Sequence of chain 1.F:
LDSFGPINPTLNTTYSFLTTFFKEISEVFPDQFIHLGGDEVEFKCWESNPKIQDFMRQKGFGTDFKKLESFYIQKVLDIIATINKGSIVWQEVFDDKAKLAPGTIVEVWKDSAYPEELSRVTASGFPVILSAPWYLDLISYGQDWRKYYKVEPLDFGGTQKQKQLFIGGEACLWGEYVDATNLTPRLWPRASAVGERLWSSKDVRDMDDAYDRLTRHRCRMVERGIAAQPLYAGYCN

Binding-site contacts:
Ligand atom O3 contacts residue HIS173 of chain 1.E at 3.3 Å.
Ligand atom C3 contacts residue ARG90 of chain 1.E at 4.1 Å.
Ligand atom C1 contacts residue GLU40 of chain 1.F at 4.1 Å.
Ligand atom S1 contacts residue TRP109 of chain 1.F at 3.4 Å.
Ligand atom N2 contacts residue TRP174 of chain 1.F at 4.0 Å.
Ligand atom C7 contacts residue TYR135 of chain 1.F at 3.6 Å (hydrophobic).
Ligand atom C4 contacts residue ARG90 of chain 1.E at 4.1 Å.
Ligand atom C2 contacts residue GLU40 of chain 1.F at 3.6 Å.
Ligand atom C8 contacts residue TRP90 of chain 1.F at 3.3 Å (hydrophobic).
Ligand atom C1 contacts residue TRP109 of chain 1.F at 3.5 Å (hydrophobic).
Ligand atom O6 contacts residue TRP174 of chain 1.F at 3.9 Å.
Ligand atom C3 contacts residue TRP174 of chain 1.F at 3.9 Å (hydrophobic).
Ligand atom C7 contacts residue TRP109 of chain 1.F at 4.0 Å (hydrophobic).
Ligand atom C8 contacts residue TRP109 of chain 1.F at 3.8 Å (hydrophobic).
Ligand atom S1 contacts residue TYR135 of chain 1.F at 2.4 Å (h-bond).
Ligand atom N2 contacts residue ASP39 of chain 1.F at 3.0 Å (salt-bridge).
Ligand atom C7 contacts residue ASP39 of chain 1.F at 3.9 Å.
Ligand atom C8 contacts residue TRP174 of chain 1.F at 3.5 Å (hydrophobic).
Ligand atom O4 contacts residue GLU176 of chain 1.F at 2.8 Å (salt-bridge).
Ligand atom C5 contacts residue TRP174 of chain 1.F at 3.6 Å (hydrophobic).
Ligand atom O3 contacts residue ASP39 of chain 1.F at 4.0 Å.
Ligand atom O3 contacts residue GLU40 of chain 1.F at 3.7 Å.
Ligand atom O4 contacts residue ARG90 of chain 1.E at 2.9 Å (salt-bridge).
Ligand atom C4 contacts residue TRP174 of chain 1.F at 3.9 Å (hydrophobic).
Ligand atom C6 contacts residue TRP174 of chain 1.F at 3.8 Å (hydrophobic).
Ligand atom C7 contacts residue TRP174 of chain 1.F at 3.4 Å (hydrophobic).
Ligand atom C6 contacts residue ASP137 of chain 1.F at 3.2 Å.
Ligand atom C6 contacts residue GLU176 of chain 1.F at 4.1 Å.
Ligand atom C1 contacts residue TYR135 of chain 1.F at 4.0 Å (hydrophobic).
Ligand atom O6 contacts residue ASP137 of chain 1.F at 2.7 Å (salt-bridge).
Ligand atom C4 contacts residue GLU176 of chain 1.F at 3.6 Å.
Ligand atom O4 contacts residue TRP174 of chain 1.F at 3.4 Å.
Ligand atom S1 contacts residue TRP174 of chain 1.F at 3.4 Å (h-bond).
Ligand atom O6 contacts residue TYR135 of chain 1.F at 3.6 Å.
Ligand atom C2 contacts residue ASP39 of chain 1.F at 4.0 Å.
Ligand atom N2 contacts residue GLU40 of chain 1.F at 4.1 Å.
Ligand atom C8 contacts residue TYR135 of chain 1.F at 3.7 Å (hydrophobic).
Ligand atom C8 contacts residue ASP39 of chain 1.F at 4.0 Å.
Ligand atom O5 contacts residue TYR135 of chain 1.F at 3.8 Å.
Ligand atom O3 contacts residue ARG90 of chain 1.E at 3.0 Å (salt-bridge).

Sequence of chain 2.F:
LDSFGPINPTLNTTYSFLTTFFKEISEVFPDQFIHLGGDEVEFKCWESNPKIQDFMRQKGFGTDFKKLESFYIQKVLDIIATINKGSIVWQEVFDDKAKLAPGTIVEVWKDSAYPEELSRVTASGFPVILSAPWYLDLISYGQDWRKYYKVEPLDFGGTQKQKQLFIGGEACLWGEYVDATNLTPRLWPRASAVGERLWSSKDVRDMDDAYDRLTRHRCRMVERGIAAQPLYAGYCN

Sequence of chain 1.E:
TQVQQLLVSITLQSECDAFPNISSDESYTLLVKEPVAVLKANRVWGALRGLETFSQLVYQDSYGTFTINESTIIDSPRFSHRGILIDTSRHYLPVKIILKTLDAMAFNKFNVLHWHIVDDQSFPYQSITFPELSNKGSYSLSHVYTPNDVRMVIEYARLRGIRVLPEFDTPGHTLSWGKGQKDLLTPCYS

A protein and the small-molecule ligand that binds it are described below.
Small molecule (SMILES): CC1=N[C@@H]2[C@@H](O)[C@H](O)[C@@H](CO)O[C@@H]2S1